Sequence of chain 1.E:
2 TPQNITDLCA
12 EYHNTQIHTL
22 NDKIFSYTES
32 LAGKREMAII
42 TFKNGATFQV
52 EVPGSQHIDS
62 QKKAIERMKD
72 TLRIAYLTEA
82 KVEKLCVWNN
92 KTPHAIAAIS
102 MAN

The small molecule below binds the protein below.
Small molecule (SMILES): CC(=O)N[C@H]1[C@H](O[C@@H]2[C@H](O[C@]3(C(=O)O)C[C@H](O)[C@@H](NC(C)=O)[C@H]([C@H](O)[C@H](O)CO)O3)[C@@H](O)[C@H](O[C@H]3[C@H](O)[C@@H](O)[C@H](O)O[C@@H]3CO)O[C@@H]2CO)O[C@H](CO)[C@H](O)[C@@H]1O[C@@H]1O[C@H](CO)[C@H](O)[C@H](O)[C@H]1O

Binding-site contacts:
Ligand atom O1B contacts residue HIS14 of chain 1.E at 2.8 Å (h-bond).
Ligand atom O1A contacts residue TYR13 of chain 1.E at 3.8 Å.
Ligand atom C6 contacts residue GLN57 of chain 1.E at 3.4 Å.
Ligand atom C4 contacts residue GLN57 of chain 1.E at 3.2 Å.
Ligand atom O1B contacts residue TYR13 of chain 1.E at 3.4 Å.
Ligand atom C4 contacts residue GLU52 of chain 1.E at 3.3 Å.
Ligand atom C8 contacts residue ASN15 of chain 1.E at 3.7 Å.
Ligand atom O6 contacts residue TRP89 of chain 1.E at 3.9 Å.
Ligand atom C5 contacts residue GLN57 of chain 1.E at 3.7 Å.
Ligand atom O4 contacts residue GLU52 of chain 1.E at 2.7 Å (salt-bridge).
Ligand atom O4 contacts residue GLU12 of chain 1.E at 3.3 Å (salt-bridge).
Ligand atom O6 contacts residue HIS58 of chain 1.E at 3.8 Å.
Ligand atom O6 contacts residue GLN57 of chain 1.E at 3.8 Å.
Ligand atom C4 contacts residue TRP89 of chain 1.E at 3.8 Å (hydrophobic).
Ligand atom C11 contacts residue TYR13 of chain 1.E at 3.4 Å (hydrophobic).
Ligand atom O2 contacts residue ASN91 of chain 1.E at 2.8 Å (h-bond).
Ligand atom C4 contacts residue GLU12 of chain 1.E at 3.4 Å.
Ligand atom O4 contacts residue GLN57 of chain 1.E at 3.0 Å.
Ligand atom C6 contacts residue TYR13 of chain 1.E at 3.7 Å (hydrophobic).
Ligand atom O4 contacts residue GLN57 of chain 1.E at 3.5 Å (h-bond).
Ligand atom O8 contacts residue TYR13 of chain 1.E at 3.8 Å.
Ligand atom C6 contacts residue TRP89 of chain 1.E at 3.7 Å (hydrophobic).
Ligand atom N5 contacts residue TYR13 of chain 1.E at 3.5 Å.
Ligand atom C4 contacts residue LYS92 of chain 1.E at 3.8 Å.
Ligand atom C5 contacts residue TRP89 of chain 1.E at 3.6 Å (hydrophobic).
Ligand atom O3 contacts residue ASN91 of chain 1.E at 2.8 Å (h-bond).
Ligand atom O9 contacts residue ILE59 of chain 1.E at 3.6 Å.
Ligand atom C7 contacts residue TYR13 of chain 1.E at 3.8 Å (hydrophobic).
Ligand atom O6 contacts residue ILE59 of chain 1.E at 3.8 Å.
Ligand atom O3 contacts residue LYS92 of chain 1.E at 2.8 Å (salt-bridge).
Ligand atom C3 contacts residue TRP89 of chain 1.E at 3.8 Å (hydrophobic).
Ligand atom O6 contacts residue GLN62 of chain 1.E at 3.3 Å (h-bond).
Ligand atom C6 contacts residue HIS58 of chain 1.E at 3.7 Å.
Ligand atom O2 contacts residue HIS14 of chain 1.E at 3.7 Å.
Ligand atom C3 contacts residue LYS92 of chain 1.E at 3.6 Å.
Ligand atom C8 contacts residue HIS14 of chain 1.E at 3.6 Å.
Ligand atom N5 contacts residue GLU12 of chain 1.E at 3.2 Å (salt-bridge).
Ligand atom O6 contacts residue HIS14 of chain 1.E at 3.5 Å (h-bond).
Ligand atom O4 contacts residue LYS92 of chain 1.E at 2.9 Å (salt-bridge).
Ligand atom C3 contacts residue ASN91 of chain 1.E at 3.7 Å.

Sequence of chain 1.A:
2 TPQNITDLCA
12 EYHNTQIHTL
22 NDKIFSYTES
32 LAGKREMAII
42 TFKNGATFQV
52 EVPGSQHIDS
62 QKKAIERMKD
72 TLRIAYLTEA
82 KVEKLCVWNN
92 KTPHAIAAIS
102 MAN